Sequence of chain 1.D:
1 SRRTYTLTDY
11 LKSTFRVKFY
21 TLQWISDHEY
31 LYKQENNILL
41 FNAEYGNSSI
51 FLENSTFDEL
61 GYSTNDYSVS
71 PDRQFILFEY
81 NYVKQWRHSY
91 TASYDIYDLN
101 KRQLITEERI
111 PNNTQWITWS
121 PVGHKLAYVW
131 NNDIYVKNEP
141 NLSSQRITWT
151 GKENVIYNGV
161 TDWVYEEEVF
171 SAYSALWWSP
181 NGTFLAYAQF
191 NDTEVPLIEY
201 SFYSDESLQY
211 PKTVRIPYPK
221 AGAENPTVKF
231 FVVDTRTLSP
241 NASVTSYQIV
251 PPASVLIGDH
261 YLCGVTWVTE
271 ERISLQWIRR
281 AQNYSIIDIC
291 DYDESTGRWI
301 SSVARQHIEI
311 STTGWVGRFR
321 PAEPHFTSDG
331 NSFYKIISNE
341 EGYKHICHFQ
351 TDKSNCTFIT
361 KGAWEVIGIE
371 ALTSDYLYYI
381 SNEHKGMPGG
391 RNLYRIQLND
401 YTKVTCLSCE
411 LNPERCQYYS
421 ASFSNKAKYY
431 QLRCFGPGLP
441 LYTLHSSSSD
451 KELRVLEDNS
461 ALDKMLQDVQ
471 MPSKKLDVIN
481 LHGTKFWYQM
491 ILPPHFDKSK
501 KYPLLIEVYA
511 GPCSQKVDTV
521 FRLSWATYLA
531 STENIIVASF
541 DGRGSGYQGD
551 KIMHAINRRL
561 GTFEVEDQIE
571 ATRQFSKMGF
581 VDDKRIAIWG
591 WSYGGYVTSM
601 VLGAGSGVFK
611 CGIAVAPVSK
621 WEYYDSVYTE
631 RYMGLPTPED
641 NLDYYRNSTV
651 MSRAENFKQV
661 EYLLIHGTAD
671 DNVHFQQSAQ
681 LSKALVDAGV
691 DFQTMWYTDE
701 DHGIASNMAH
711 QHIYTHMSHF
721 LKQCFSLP

Binding-site contacts:
Ligand atom C3 contacts residue ASN241 of chain 1.D at 3.8 Å.
Ligand atom C4 contacts residue ASN241 of chain 1.D at 4.2 Å.
Ligand atom C8 contacts residue ASN241 of chain 1.D at 4.4 Å.
Ligand atom O5 contacts residue ASN241 of chain 1.D at 2.3 Å (h-bond).
Ligand atom O6 contacts residue ASN241 of chain 1.D at 4.5 Å.
Ligand atom N2 contacts residue ASN241 of chain 1.D at 2.5 Å (h-bond).
Ligand atom N2 contacts residue VAL250 of chain 1.B at 4.3 Å.
Ligand atom O4 contacts residue VAL250 of chain 1.B at 4.4 Å.
Ligand atom C7 contacts residue ASN241 of chain 1.D at 3.4 Å.
Ligand atom O7 contacts residue ASN241 of chain 1.D at 3.8 Å.
Ligand atom C1 contacts residue ASN241 of chain 1.D at 1.4 Å.
Ligand atom C1 contacts residue VAL250 of chain 1.B at 4.3 Å (hydrophobic).
Ligand atom C5 contacts residue ASN241 of chain 1.D at 3.6 Å.
Ligand atom C2 contacts residue ASN241 of chain 1.D at 2.4 Å.
Ligand atom C3 contacts residue VAL250 of chain 1.B at 4.4 Å (hydrophobic).
Ligand atom C5 contacts residue VAL250 of chain 1.B at 4.1 Å (hydrophobic).
Ligand atom O6 contacts residue TYR247 of chain 1.B at 4.3 Å.

A protein and the small-molecule ligand that binds it are described below.
Small molecule (SMILES): CC(=O)N[C@@H]1[C@@H](O)[C@H](O)[C@@H](CO)O[C@H]1O

Sequence of chain 1.B:
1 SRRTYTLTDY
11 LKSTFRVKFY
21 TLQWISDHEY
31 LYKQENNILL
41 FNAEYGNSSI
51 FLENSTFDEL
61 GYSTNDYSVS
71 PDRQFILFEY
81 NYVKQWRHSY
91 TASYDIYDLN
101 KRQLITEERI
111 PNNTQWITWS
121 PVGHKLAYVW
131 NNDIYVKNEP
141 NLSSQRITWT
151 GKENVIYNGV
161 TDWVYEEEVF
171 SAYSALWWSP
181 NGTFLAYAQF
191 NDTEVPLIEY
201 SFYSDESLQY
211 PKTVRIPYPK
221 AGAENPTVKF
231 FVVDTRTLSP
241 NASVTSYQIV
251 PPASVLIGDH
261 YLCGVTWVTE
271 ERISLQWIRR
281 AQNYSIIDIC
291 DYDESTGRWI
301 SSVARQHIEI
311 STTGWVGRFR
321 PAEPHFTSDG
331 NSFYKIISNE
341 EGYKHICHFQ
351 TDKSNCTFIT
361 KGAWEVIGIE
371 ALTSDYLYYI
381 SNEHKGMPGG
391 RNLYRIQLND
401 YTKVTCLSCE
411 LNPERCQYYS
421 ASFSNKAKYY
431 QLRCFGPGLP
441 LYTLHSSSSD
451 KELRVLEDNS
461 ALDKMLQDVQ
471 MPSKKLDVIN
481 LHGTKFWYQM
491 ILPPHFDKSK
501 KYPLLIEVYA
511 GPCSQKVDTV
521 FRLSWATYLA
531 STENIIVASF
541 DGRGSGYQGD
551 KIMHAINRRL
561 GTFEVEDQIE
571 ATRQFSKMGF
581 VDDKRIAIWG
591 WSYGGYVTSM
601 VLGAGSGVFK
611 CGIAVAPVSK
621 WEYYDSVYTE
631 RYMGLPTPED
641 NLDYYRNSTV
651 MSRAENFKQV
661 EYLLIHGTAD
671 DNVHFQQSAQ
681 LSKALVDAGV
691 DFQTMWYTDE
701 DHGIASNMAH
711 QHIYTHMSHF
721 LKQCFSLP